Binding-site contacts:
Ligand atom N2 contacts residue ASN403 of chain 4.A at 2.9 Å (h-bond).
Ligand atom C7 contacts residue ASN403 of chain 4.A at 3.2 Å.
Ligand atom C6 contacts residue SER302 of chain 4.A at 3.8 Å.
Ligand atom C3 contacts residue ASP273 of chain 4.A at 4.2 Å.
Ligand atom O7 contacts residue ASN403 of chain 4.A at 4.0 Å.
Ligand atom O5 contacts residue ASN403 of chain 4.A at 2.4 Å (h-bond).
Ligand atom C1 contacts residue ASN403 of chain 4.A at 1.4 Å.
Ligand atom C1 contacts residue SER302 of chain 4.A at 3.9 Å.
Ligand atom C4 contacts residue ASN403 of chain 4.A at 4.2 Å.
Ligand atom O6 contacts residue LYS300 of chain 4.A at 3.9 Å.
Ligand atom C2 contacts residue ASN403 of chain 4.A at 2.4 Å.
Ligand atom O6 contacts residue SER302 of chain 4.A at 3.0 Å (h-bond).
Ligand atom C8 contacts residue ASN403 of chain 4.A at 3.5 Å.
Ligand atom O4 contacts residue ASP273 of chain 4.A at 3.2 Å.
Ligand atom C4 contacts residue ASP273 of chain 4.A at 4.2 Å.
Ligand atom C5 contacts residue SER302 of chain 4.A at 3.6 Å.
Ligand atom O5 contacts residue SER302 of chain 4.A at 3.8 Å.
Ligand atom C3 contacts residue ASN403 of chain 4.A at 3.8 Å.
Ligand atom C5 contacts residue ASN403 of chain 4.A at 3.7 Å.

A protein and the small-molecule ligand that binds it are described below.
Small molecule (SMILES): CC(=O)N[C@@H]1[C@@H](O)[C@H](O)[C@@H](CO)O[C@H]1O

Sequence of chain 4.A:
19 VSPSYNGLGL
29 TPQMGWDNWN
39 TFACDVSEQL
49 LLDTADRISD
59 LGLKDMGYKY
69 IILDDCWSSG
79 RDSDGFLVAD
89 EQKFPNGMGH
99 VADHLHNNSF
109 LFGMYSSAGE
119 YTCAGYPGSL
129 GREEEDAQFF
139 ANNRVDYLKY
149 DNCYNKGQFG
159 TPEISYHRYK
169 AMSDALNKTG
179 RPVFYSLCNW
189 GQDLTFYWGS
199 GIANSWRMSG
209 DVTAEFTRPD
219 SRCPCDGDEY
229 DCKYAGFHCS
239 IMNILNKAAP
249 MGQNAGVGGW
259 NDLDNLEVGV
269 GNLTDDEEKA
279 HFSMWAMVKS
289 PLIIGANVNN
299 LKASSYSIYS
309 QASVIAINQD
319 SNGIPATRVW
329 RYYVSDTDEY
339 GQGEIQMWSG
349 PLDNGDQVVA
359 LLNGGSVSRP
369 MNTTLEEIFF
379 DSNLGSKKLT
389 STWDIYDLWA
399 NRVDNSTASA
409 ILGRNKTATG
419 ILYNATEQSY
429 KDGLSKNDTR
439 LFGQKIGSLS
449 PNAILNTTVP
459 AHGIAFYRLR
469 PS